Binding-site contacts:
Ligand atom O1 contacts residue PHE176 of chain 1.A at 3.5 Å.
Ligand atom O4 contacts residue PHE176 of chain 1.A at 3.7 Å.
Ligand atom O4 contacts residue ASN177 of chain 1.A at 4.2 Å.
Ligand atom O3 contacts residue ASN177 of chain 1.A at 3.0 Å (h-bond).
Ligand atom C2 contacts residue ASN50 of chain 1.A at 4.1 Å.
Ligand atom C3 contacts residue CA1 of chain 1.C at 3.8 Å.
Ligand atom C3 contacts residue HIS251 of chain 1.A at 4.0 Å.
Ligand atom O2 contacts residue CA1 of chain 1.C at 2.7 Å.
Ligand atom O5 contacts residue LEU200 of chain 1.A at 3.9 Å.
Ligand atom C5 contacts residue GLU175 of chain 1.A at 3.4 Å.
Ligand atom O3 contacts residue CA1 of chain 1.C at 2.7 Å.
Ligand atom O2 contacts residue ASN50 of chain 1.A at 2.9 Å (h-bond).
Ligand atom C4 contacts residue ASN177 of chain 1.A at 3.8 Å.
Ligand atom C2 contacts residue CA1 of chain 1.C at 3.8 Å.
Ligand atom O2 contacts residue ASP25 of chain 1.A at 2.8 Å (salt-bridge).
Ligand atom C4 contacts residue MET161 of chain 1.A at 3.8 Å (hydrophobic).
Ligand atom O1 contacts residue ASN50 of chain 1.A at 2.6 Å (h-bond).
Ligand atom O2 contacts residue ASP26 of chain 1.A at 3.4 Å (salt-bridge).
Ligand atom C4 contacts residue GLU175 of chain 1.A at 3.4 Å.
Ligand atom O2 contacts residue ASP252 of chain 1.A at 3.5 Å (salt-bridge).
Ligand atom C2 contacts residue ASP25 of chain 1.A at 3.4 Å.
Ligand atom C5 contacts residue ASN169 of chain 1.A at 3.8 Å.
Ligand atom O4 contacts residue GLU175 of chain 1.A at 4.0 Å.
Ligand atom C3 contacts residue ASP25 of chain 1.A at 3.4 Å.
Ligand atom C5 contacts residue HIS251 of chain 1.A at 3.6 Å.
Ligand atom C3 contacts residue ASN177 of chain 1.A at 4.0 Å.
Ligand atom O3 contacts residue ASP25 of chain 1.A at 3.9 Å.
Ligand atom C1 contacts residue ASN50 of chain 1.A at 3.7 Å.
Ligand atom C3 contacts residue MET161 of chain 1.A at 3.8 Å (hydrophobic).
Ligand atom O3 contacts residue THR135 of chain 1.A at 3.1 Å (h-bond).
Ligand atom C5 contacts residue MET161 of chain 1.A at 3.6 Å (hydrophobic).
Ligand atom O5 contacts residue GLU175 of chain 1.A at 2.7 Å (salt-bridge).
Ligand atom O5 contacts residue PHE176 of chain 1.A at 4.1 Å.
Ligand atom C1 contacts residue PHE176 of chain 1.A at 4.2 Å (hydrophobic).
Ligand atom O5 contacts residue ASN169 of chain 1.A at 2.7 Å (h-bond).
Ligand atom C2 contacts residue HIS251 of chain 1.A at 4.2 Å.
Ligand atom C3 contacts residue ASP252 of chain 1.A at 3.4 Å.
Ligand atom O3 contacts residue ASP252 of chain 1.A at 2.8 Å (salt-bridge).
Ligand atom O3 contacts residue MET161 of chain 1.A at 3.6 Å.
Ligand atom O5 contacts residue MET161 of chain 1.A at 4.2 Å.

Sequence of chain 1.A:
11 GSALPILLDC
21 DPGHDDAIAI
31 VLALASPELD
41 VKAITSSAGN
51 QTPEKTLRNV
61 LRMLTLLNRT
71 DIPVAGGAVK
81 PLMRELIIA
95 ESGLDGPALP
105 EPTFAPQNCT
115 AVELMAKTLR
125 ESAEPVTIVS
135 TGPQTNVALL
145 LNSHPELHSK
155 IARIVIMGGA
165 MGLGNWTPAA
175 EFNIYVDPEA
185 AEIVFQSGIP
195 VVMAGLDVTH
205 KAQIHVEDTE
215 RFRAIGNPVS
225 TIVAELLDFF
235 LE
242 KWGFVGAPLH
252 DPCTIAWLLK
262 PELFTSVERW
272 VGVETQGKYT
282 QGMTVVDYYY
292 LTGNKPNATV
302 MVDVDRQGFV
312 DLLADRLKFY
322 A

The small molecule below binds the protein below.
Small molecule (SMILES): OC[C@H]1O[C@H](O)[C@H](O)[C@@H]1O